A small-molecule ligand and the protein it binds are described below.
Small molecule (SMILES): [H]/N=C(\NO)c1cccc(C(C)(C)NC(=O)Nc2ccc(Cl)cc2)c1

Sequence of chain 1.B:
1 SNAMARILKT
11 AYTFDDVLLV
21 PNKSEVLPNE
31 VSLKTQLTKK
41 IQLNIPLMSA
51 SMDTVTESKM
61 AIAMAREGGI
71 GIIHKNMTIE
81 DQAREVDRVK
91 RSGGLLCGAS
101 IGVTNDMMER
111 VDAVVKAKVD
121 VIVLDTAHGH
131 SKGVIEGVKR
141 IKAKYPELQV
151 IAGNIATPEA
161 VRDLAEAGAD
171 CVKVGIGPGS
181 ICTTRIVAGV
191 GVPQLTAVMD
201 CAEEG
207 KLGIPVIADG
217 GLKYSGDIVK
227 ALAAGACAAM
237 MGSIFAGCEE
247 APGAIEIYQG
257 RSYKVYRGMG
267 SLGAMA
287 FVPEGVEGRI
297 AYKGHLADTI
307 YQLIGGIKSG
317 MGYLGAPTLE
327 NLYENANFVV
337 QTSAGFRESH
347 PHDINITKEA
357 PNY

Binding-site contacts:
Ligand atom N1 contacts residue ALA127 of chain 1.D at 3.5 Å.
Ligand atom O1 contacts residue ALA127 of chain 1.D at 3.6 Å.
Ligand atom C3 contacts residue MET265 of chain 1.D at 3.6 Å (hydrophobic).
Ligand atom C7 contacts residue ALA127 of chain 1.D at 3.5 Å (hydrophobic).
Ligand atom C19 contacts residue PRO28 of chain 1.B at 3.9 Å (hydrophobic).
Ligand atom C22 contacts residue GLU290 of chain 1.D at 3.7 Å.
Ligand atom N2 contacts residue IMP1 of chain 1.X at 3.2 Å.
Ligand atom C10 contacts residue GLU290 of chain 1.D at 3.8 Å.
Ligand atom N4 contacts residue GLU290 of chain 1.D at 3.0 Å (salt-bridge).
Ligand atom O1 contacts residue IMP1 of chain 1.X at 3.7 Å.
Ligand atom CL contacts residue GLY318 of chain 1.B at 3.4 Å.
Ligand atom C21 contacts residue TYR319 of chain 1.B at 3.8 Å (hydrophobic).
Ligand atom C22 contacts residue SER315 of chain 1.B at 3.2 Å.
Ligand atom C12 contacts residue MET271 of chain 1.D at 3.9 Å (hydrophobic).
Ligand atom C1 contacts residue GLY266 of chain 1.D at 3.9 Å.
Ligand atom C13 contacts residue VAL288 of chain 1.D at 3.6 Å (hydrophobic).
Ligand atom N2 contacts residue TYR319 of chain 1.B at 3.8 Å.
Ligand atom C13 contacts residue GLY266 of chain 1.D at 3.9 Å.
Ligand atom C3 contacts residue GLY266 of chain 1.D at 3.4 Å.
Ligand atom C21 contacts residue SER315 of chain 1.B at 3.6 Å.
Ligand atom C20 contacts residue PRO28 of chain 1.B at 3.7 Å (hydrophobic).
Ligand atom C13 contacts residue MET271 of chain 1.D at 3.9 Å (hydrophobic).
Ligand atom C6 contacts residue ALA127 of chain 1.D at 3.8 Å (hydrophobic).
Ligand atom N2 contacts residue GLU290 of chain 1.D at 3.3 Å (salt-bridge).
Ligand atom C21 contacts residue PRO28 of chain 1.B at 3.6 Å (hydrophobic).
Ligand atom CL contacts residue VAL26 of chain 1.B at 3.8 Å.
Ligand atom N2 contacts residue THR184 of chain 1.D at 3.3 Å (h-bond).
Ligand atom C7 contacts residue IMP1 of chain 1.X at 3.7 Å.
Ligand atom C17 contacts residue GLU290 of chain 1.D at 3.8 Å.
Ligand atom C2 contacts residue GLY266 of chain 1.D at 3.4 Å.
Ligand atom CL contacts residue HIS128 of chain 1.D at 3.7 Å.
Ligand atom C12 contacts residue PHE287 of chain 1.D at 3.9 Å (hydrophobic).
Ligand atom C13 contacts residue GLU290 of chain 1.D at 3.9 Å.
Ligand atom C22 contacts residue TYR319 of chain 1.B at 3.4 Å (hydrophobic).
Ligand atom C4 contacts residue GLY266 of chain 1.D at 3.7 Å.
Ligand atom N2 contacts residue ALA127 of chain 1.D at 3.7 Å.
Ligand atom N3 contacts residue GLU290 of chain 1.D at 3.5 Å (salt-bridge).
Ligand atom N4 contacts residue ALA127 of chain 1.D at 3.9 Å.
Ligand atom O2 contacts residue ALA127 of chain 1.D at 3.9 Å.
Ligand atom C22 contacts residue PRO28 of chain 1.B at 3.9 Å (hydrophobic).

Sequence of chain 1.D:
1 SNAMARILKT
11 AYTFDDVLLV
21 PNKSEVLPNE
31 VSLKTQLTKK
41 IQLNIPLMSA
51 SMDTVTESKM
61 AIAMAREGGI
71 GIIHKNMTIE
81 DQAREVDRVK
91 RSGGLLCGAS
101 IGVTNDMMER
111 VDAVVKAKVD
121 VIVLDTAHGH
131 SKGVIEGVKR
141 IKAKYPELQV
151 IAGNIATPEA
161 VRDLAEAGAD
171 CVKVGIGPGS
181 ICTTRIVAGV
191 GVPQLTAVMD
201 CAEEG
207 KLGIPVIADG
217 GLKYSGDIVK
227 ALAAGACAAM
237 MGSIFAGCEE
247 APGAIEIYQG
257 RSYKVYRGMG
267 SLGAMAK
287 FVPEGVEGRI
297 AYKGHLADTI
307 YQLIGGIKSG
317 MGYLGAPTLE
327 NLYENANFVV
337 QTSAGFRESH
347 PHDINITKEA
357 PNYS